Binding-site contacts:
Ligand atom C5 contacts residue TYR312 of chain 1.A at 4.1 Å (hydrophobic).
Ligand atom N2 contacts residue ASN247 of chain 1.A at 2.9 Å (h-bond).
Ligand atom C6 contacts residue TYR312 of chain 1.A at 3.8 Å (hydrophobic).
Ligand atom C8 contacts residue VAL245 of chain 1.A at 4.4 Å (hydrophobic).
Ligand atom O4 contacts residue LEU292 of chain 1.A at 4.2 Å.
Ligand atom C5 contacts residue LEU292 of chain 1.A at 4.4 Å (hydrophobic).
Ligand atom O7 contacts residue ASN247 of chain 1.A at 3.3 Å (h-bond).
Ligand atom C8 contacts residue VAL314 of chain 1.A at 3.6 Å (hydrophobic).
Ligand atom O5 contacts residue TYR312 of chain 1.A at 4.2 Å.
Ligand atom C3 contacts residue ASN247 of chain 1.A at 3.8 Å.
Ligand atom C2 contacts residue ASN247 of chain 1.A at 2.5 Å.
Ligand atom C5 contacts residue ASN247 of chain 1.A at 3.6 Å.
Ligand atom C7 contacts residue ASN247 of chain 1.A at 3.3 Å.
Ligand atom C8 contacts residue ASN247 of chain 1.A at 4.4 Å.
Ligand atom C7 contacts residue VAL314 of chain 1.A at 4.5 Å (hydrophobic).
Ligand atom C3 contacts residue LEU292 of chain 1.A at 3.7 Å (hydrophobic).
Ligand atom C4 contacts residue LEU292 of chain 1.A at 4.3 Å (hydrophobic).
Ligand atom C2 contacts residue LEU292 of chain 1.A at 4.5 Å (hydrophobic).
Ligand atom O5 contacts residue ASN247 of chain 1.A at 2.4 Å (h-bond).
Ligand atom O3 contacts residue LEU292 of chain 1.A at 4.4 Å.
Ligand atom C4 contacts residue ASN247 of chain 1.A at 4.2 Å.
Ligand atom C1 contacts residue ASN247 of chain 1.A at 1.4 Å.
Ligand atom N2 contacts residue VAL314 of chain 1.A at 4.1 Å.

Sequence of chain 1.A:
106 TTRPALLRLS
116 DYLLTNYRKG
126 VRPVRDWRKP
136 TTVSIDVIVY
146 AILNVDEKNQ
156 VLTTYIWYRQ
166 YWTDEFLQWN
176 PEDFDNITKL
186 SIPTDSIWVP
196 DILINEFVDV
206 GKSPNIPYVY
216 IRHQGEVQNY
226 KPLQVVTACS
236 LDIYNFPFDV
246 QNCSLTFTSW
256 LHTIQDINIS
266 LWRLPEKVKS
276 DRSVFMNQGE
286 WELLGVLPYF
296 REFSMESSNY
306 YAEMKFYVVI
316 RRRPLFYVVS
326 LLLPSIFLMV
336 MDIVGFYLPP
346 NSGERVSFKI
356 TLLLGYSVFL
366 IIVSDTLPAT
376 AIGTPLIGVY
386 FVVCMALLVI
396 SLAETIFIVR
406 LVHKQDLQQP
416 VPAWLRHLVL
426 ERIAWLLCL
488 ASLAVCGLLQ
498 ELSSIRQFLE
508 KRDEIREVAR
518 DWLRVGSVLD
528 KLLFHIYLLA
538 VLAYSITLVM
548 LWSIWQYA

A small-molecule ligand and the protein it binds are described below.
Small molecule (SMILES): CC(=O)N[C@@H]1[C@@H](O)[C@H](O)[C@@H](CO)O[C@H]1O